Sequence of chain 4.A:
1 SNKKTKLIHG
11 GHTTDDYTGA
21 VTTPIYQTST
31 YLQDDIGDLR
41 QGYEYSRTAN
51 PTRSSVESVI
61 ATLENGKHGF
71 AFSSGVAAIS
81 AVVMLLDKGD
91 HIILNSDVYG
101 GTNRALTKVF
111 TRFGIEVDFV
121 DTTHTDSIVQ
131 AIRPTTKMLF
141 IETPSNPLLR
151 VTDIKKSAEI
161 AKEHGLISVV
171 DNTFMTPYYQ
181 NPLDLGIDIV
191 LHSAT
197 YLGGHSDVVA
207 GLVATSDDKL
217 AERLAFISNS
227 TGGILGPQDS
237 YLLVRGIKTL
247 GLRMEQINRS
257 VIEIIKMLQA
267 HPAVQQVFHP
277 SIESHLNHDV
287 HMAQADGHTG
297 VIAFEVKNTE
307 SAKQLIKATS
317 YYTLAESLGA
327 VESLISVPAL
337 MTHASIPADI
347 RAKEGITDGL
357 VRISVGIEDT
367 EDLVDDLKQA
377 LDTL

The protein below binds the small molecule below.
Small molecule (SMILES): O=C(O)CNC(=O)Cn1ccc2ccc(Br)cc21

Binding-site contacts:
Ligand atom BR contacts residue LYS6 of chain 1.A at 3.9 Å.
Ligand atom C2 contacts residue ASN65 of chain 1.A at 4.3 Å.
Ligand atom O1 contacts residue LYS6 of chain 1.A at 3.0 Å.
Ligand atom BR contacts residue TYR317 of chain 4.A at 4.1 Å.
Ligand atom C4 contacts residue LYS6 of chain 1.A at 4.2 Å.
Ligand atom C3 contacts residue THR62 of chain 1.A at 4.2 Å.
Ligand atom C6 contacts residue LYS6 of chain 1.A at 4.0 Å.
Ligand atom N1 contacts residue LYS6 of chain 1.A at 4.1 Å.
Ligand atom C5 contacts residue GLY10 of chain 1.A at 3.7 Å.
Ligand atom N2 contacts residue SER1 of chain 1.A at 3.7 Å.
Ligand atom C6 contacts residue SER1 of chain 1.A at 3.8 Å.
Ligand atom C8 contacts residue LYS6 of chain 1.A at 3.9 Å.
Ligand atom BR contacts residue HIS9 of chain 1.A at 4.2 Å.
Ligand atom C4 contacts residue THR62 of chain 1.A at 3.9 Å.
Ligand atom C9 contacts residue LYS6 of chain 1.A at 3.9 Å.
Ligand atom BR contacts residue THR5 of chain 1.A at 4.2 Å.
Ligand atom C11 contacts residue LYS6 of chain 1.A at 4.1 Å.
Ligand atom C9 contacts residue THR62 of chain 1.A at 4.2 Å.
Ligand atom O1 contacts residue SER1 of chain 1.A at 3.3 Å (h-bond).
Ligand atom C11 contacts residue SER1 of chain 1.A at 3.3 Å.
Ligand atom C3 contacts residue LYS6 of chain 1.A at 3.8 Å.
Ligand atom C5 contacts residue LYS6 of chain 1.A at 4.1 Å.
Ligand atom C7 contacts residue LYS6 of chain 1.A at 4.0 Å.
Ligand atom C5 contacts residue HIS9 of chain 1.A at 4.5 Å.
Ligand atom C10 contacts residue SER1 of chain 1.A at 3.7 Å.
Ligand atom C4 contacts residue GLY10 of chain 1.A at 4.1 Å.
Ligand atom C7 contacts residue SER1 of chain 1.A at 3.3 Å.
Ligand atom C2 contacts residue LYS6 of chain 1.A at 3.9 Å.
Ligand atom C8 contacts residue SER1 of chain 1.A at 4.5 Å.
Ligand atom BR contacts residue SER1 of chain 1.A at 3.2 Å.

Sequence of chain 1.A:
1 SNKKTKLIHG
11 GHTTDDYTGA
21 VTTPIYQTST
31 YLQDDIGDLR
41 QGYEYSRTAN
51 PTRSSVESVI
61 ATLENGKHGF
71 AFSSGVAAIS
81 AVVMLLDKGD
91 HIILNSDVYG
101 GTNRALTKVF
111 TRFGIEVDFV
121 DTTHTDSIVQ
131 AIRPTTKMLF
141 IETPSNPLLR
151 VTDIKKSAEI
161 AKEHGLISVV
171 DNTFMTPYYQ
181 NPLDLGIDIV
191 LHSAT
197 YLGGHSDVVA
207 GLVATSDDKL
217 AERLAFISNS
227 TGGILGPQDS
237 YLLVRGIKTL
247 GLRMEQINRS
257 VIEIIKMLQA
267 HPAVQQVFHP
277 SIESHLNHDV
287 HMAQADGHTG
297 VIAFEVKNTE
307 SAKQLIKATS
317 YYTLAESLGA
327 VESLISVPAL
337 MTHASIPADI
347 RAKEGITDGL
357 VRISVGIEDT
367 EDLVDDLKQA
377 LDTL